A small-molecule ligand and the protein it binds are described below.
Small molecule (SMILES): Nc1nc(N)c2nc(CNc3ccc(C(=O)N[C@@H](CCCNC(=O)c4ccccc4C(=O)O)C(=O)O)cc3)cnc2n1

Sequence of chain 1.A:
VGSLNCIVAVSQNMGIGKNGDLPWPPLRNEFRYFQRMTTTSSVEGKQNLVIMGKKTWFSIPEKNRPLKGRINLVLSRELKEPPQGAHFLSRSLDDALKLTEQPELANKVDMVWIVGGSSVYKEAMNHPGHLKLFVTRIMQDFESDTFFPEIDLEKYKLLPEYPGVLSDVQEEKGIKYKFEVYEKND

Binding-site contacts:
Ligand atom N1 contacts residue VAL115 of chain 1.A at 3.2 Å (h-bond).
Ligand atom C29 contacts residue PHE31 of chain 1.A at 3.5 Å (hydrophobic).
Ligand atom C5 contacts residue GLU30 of chain 1.A at 3.8 Å.
Ligand atom C24 contacts residue GLN35 of chain 1.A at 3.2 Å.
Ligand atom C16 contacts residue PHE31 of chain 1.A at 3.7 Å (hydrophobic).
Ligand atom C21 contacts residue LEU67 of chain 1.A at 3.6 Å (hydrophobic).
Ligand atom O19 contacts residue ASN64 of chain 1.A at 3.2 Å (h-bond).
Ligand atom C3 contacts residue GLU30 of chain 1.A at 3.5 Å.
Ligand atom N1 contacts residue TYR121 of chain 1.A at 3.5 Å (h-bond).
Ligand atom O25 contacts residue GLN35 of chain 1.A at 3.5 Å.
Ligand atom O24 contacts residue GLN35 of chain 1.A at 2.6 Å (h-bond).
Ligand atom C27 contacts residue GLN35 of chain 1.A at 3.2 Å.
Ligand atom N9 contacts residue NDP1 of chain 1.B at 3.6 Å.
Ligand atom C3 contacts residue ALA9 of chain 1.A at 3.8 Å (hydrophobic).
Ligand atom N4 contacts residue GLU30 of chain 1.A at 2.8 Å (salt-bridge).
Ligand atom N1 contacts residue ILE7 of chain 1.A at 2.8 Å (h-bond).
Ligand atom O25 contacts residue ARG70 of chain 1.A at 2.9 Å (salt-bridge).
Ligand atom O25 contacts residue PHE34 of chain 1.A at 3.3 Å.
Ligand atom N3 contacts residue ILE7 of chain 1.A at 3.8 Å.
Ligand atom C15 contacts residue PHE34 of chain 1.A at 3.5 Å (hydrophobic).
Ligand atom N2 contacts residue NDP1 of chain 1.B at 3.7 Å.
Ligand atom C17 contacts residue PHE31 of chain 1.A at 3.1 Å (hydrophobic).
Ligand atom N3 contacts residue VAL8 of chain 1.A at 3.7 Å.
Ligand atom C1 contacts residue NDP1 of chain 1.B at 3.4 Å.
Ligand atom C24 contacts residue ARG70 of chain 1.A at 2.6 Å.
Ligand atom C1 contacts residue ILE7 of chain 1.A at 3.5 Å (hydrophobic).
Ligand atom N1 contacts residue NDP1 of chain 1.B at 3.7 Å.
Ligand atom O19 contacts residue ILE60 of chain 1.A at 3.6 Å.
Ligand atom N2 contacts residue ILE7 of chain 1.A at 3.4 Å (h-bond).
Ligand atom C18 contacts residue PHE31 of chain 1.A at 3.3 Å (hydrophobic).
Ligand atom C10 contacts residue NDP1 of chain 1.B at 3.4 Å.
Ligand atom C24 contacts residue LEU67 of chain 1.A at 3.6 Å (hydrophobic).
Ligand atom N2 contacts residue PHE34 of chain 1.A at 3.8 Å.
Ligand atom N3 contacts residue ALA9 of chain 1.A at 3.7 Å.
Ligand atom C1 contacts residue PHE34 of chain 1.A at 3.7 Å (hydrophobic).
Ligand atom N4 contacts residue ALA9 of chain 1.A at 3.8 Å.
Ligand atom N3 contacts residue GLU30 of chain 1.A at 2.6 Å (salt-bridge).
Ligand atom N20 contacts residue LEU67 of chain 1.A at 3.6 Å.
Ligand atom O24 contacts residue ARG70 of chain 1.A at 2.1 Å (salt-bridge).
Ligand atom C17 contacts residue ILE60 of chain 1.A at 3.8 Å (hydrophobic).